Sequence of chain 1.B:
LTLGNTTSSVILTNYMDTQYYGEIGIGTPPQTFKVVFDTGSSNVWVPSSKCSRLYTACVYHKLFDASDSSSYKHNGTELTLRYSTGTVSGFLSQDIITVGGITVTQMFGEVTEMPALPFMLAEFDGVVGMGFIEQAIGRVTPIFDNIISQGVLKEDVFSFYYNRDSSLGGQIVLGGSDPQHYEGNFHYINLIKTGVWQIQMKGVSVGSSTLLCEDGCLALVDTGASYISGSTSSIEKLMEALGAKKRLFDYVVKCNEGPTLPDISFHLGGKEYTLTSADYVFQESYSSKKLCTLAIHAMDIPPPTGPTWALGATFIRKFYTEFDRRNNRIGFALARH

Binding-site contacts:
Ligand atom C38 contacts residue SER230 of chain 1.B at 3.6 Å.
Ligand atom C34 contacts residue FMT1 of chain 1.H at 3.2 Å.
Ligand atom C30 contacts residue GLY228 of chain 1.B at 3.6 Å.
Ligand atom C6 contacts residue PHE119 of chain 1.B at 3.3 Å (hydrophobic).
Ligand atom C17 contacts residue ASP38 of chain 1.B at 3.7 Å.
Ligand atom C7 contacts residue PHE124 of chain 1.B at 3.7 Å (hydrophobic).
Ligand atom C16 contacts residue TYR83 of chain 1.B at 3.6 Å (hydrophobic).
Ligand atom C10 contacts residue TRP45 of chain 1.B at 3.5 Å (hydrophobic).
Ligand atom C24 contacts residue ASP38 of chain 1.B at 3.5 Å.
Ligand atom C37 contacts residue GLY228 of chain 1.B at 3.5 Å.
Ligand atom CL35 contacts residue PHE124 of chain 1.B at 3.8 Å.
Ligand atom C14 contacts residue TYR83 of chain 1.B at 3.7 Å (hydrophobic).
Ligand atom C19 contacts residue ASP38 of chain 1.B at 3.4 Å.
Ligand atom C23 contacts residue GLY228 of chain 1.B at 3.5 Å.
Ligand atom F11 contacts residue ALA122 of chain 1.B at 3.0 Å.
Ligand atom N27 contacts residue ASP38 of chain 1.B at 3.0 Å (salt-bridge).
Ligand atom C4 contacts residue ASP125 of chain 1.B at 3.0 Å.
Ligand atom C38 contacts residue FMT1 of chain 1.H at 3.5 Å.
Ligand atom F11 contacts residue PHE124 of chain 1.B at 3.2 Å.
Ligand atom C12 contacts residue LEU81 of chain 1.B at 3.6 Å (hydrophobic).
Ligand atom C4 contacts residue MET114 of chain 1.B at 3.8 Å (hydrophobic).
Ligand atom BR1 contacts residue ASP125 of chain 1.B at 3.5 Å.
Ligand atom C30 contacts residue ASP38 of chain 1.B at 3.6 Å.
Ligand atom C24 contacts residue ASP226 of chain 1.B at 3.3 Å.
Ligand atom C9 contacts residue PHE124 of chain 1.B at 3.6 Å (hydrophobic).
Ligand atom C24 contacts residue GLY40 of chain 1.B at 3.5 Å.
Ligand atom C37 contacts residue SER230 of chain 1.B at 3.5 Å.
Ligand atom F11 contacts residue PHE119 of chain 1.B at 3.2 Å.
Ligand atom C31 contacts residue PHE124 of chain 1.B at 3.6 Å (hydrophobic).
Ligand atom C23 contacts residue ASP226 of chain 1.B at 3.6 Å.
Ligand atom C33 contacts residue PHE124 of chain 1.B at 3.6 Å (hydrophobic).
Ligand atom C34 contacts residue GLY228 of chain 1.B at 3.2 Å.
Ligand atom C9 contacts residue PHE119 of chain 1.B at 3.5 Å (hydrophobic).
Ligand atom BR1 contacts residue PRO47 of chain 1.B at 3.8 Å.
Ligand atom N27 contacts residue ASP226 of chain 1.B at 2.7 Å (salt-bridge).
Ligand atom BR1 contacts residue VAL111 of chain 1.B at 3.6 Å.
Ligand atom C2 contacts residue ASP125 of chain 1.B at 3.4 Å.
Ligand atom C37 contacts residue FMT1 of chain 1.H at 2.7 Å.
Ligand atom BR1 contacts residue VAL46 of chain 1.B at 3.7 Å.
Ligand atom C21 contacts residue ASP38 of chain 1.B at 3.1 Å.

The small molecule below binds the protein below.
Small molecule (SMILES): O=C(C1=C(c2ccc(CCCOc3cc(F)ccc3Br)cc2)CCNC1)N(Cc1ccccc1Cl)C1CC1